Sequence of chain 13.C:
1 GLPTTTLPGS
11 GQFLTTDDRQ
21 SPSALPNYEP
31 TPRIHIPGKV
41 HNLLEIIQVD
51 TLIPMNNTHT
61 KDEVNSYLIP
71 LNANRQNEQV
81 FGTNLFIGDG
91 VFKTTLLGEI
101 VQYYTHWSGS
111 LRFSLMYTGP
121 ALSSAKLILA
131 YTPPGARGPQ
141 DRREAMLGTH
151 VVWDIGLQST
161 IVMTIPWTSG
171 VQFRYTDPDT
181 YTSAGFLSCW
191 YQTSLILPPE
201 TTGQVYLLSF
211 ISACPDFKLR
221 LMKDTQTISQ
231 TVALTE

Binding-site contacts:
Ligand atom C3B contacts residue TYR197 of chain 13.A at 3.3 Å (hydrophobic).
Ligand atom C3 contacts residue PRO174 of chain 13.A at 3.7 Å (hydrophobic).
Ligand atom N2 contacts residue PHE186 of chain 13.A at 4.0 Å.
Ligand atom C5C contacts residue TYR128 of chain 13.A at 3.7 Å (hydrophobic).
Ligand atom C4 contacts residue PHE186 of chain 13.A at 3.7 Å (hydrophobic).
Ligand atom C3 contacts residue PHE186 of chain 13.A at 3.9 Å (hydrophobic).
Ligand atom CL1 contacts residue ASN105 of chain 13.A at 3.3 Å.
Ligand atom O1B contacts residue MET221 of chain 13.A at 3.8 Å.
Ligand atom CM1 contacts residue CYS199 of chain 13.A at 3.8 Å (hydrophobic).
Ligand atom CL1 contacts residue MET221 of chain 13.A at 3.8 Å.
Ligand atom C4B contacts residue LEU106 of chain 13.A at 3.7 Å (hydrophobic).
Ligand atom C31 contacts residue SER175 of chain 13.A at 3.5 Å.
Ligand atom C2C contacts residue VAL188 of chain 13.A at 2.8 Å (hydrophobic).
Ligand atom C4A contacts residue ASN198 of chain 13.A at 3.9 Å.
Ligand atom C5A contacts residue VAL122 of chain 13.A at 3.9 Å (hydrophobic).
Ligand atom C5C contacts residue ILE104 of chain 13.A at 4.0 Å (hydrophobic).
Ligand atom C31 contacts residue VAL176 of chain 13.A at 3.3 Å (hydrophobic).
Ligand atom N2 contacts residue PRO174 of chain 13.A at 3.7 Å.
Ligand atom C5 contacts residue PHE186 of chain 13.A at 3.7 Å (hydrophobic).
Ligand atom C31 contacts residue PRO174 of chain 13.A at 3.3 Å (hydrophobic).
Ligand atom C1C contacts residue TYR152 of chain 13.A at 3.9 Å (hydrophobic).
Ligand atom C4 contacts residue TYR152 of chain 13.A at 3.7 Å (hydrophobic).
Ligand atom O1A contacts residue VAL122 of chain 13.A at 4.0 Å.
Ligand atom C2B contacts residue TYR197 of chain 13.A at 3.3 Å (hydrophobic).
Ligand atom C7C contacts residue TYR128 of chain 13.A at 3.5 Å (hydrophobic).
Ligand atom C6C contacts residue VAL191 of chain 13.A at 3.3 Å (hydrophobic).
Ligand atom O1 contacts residue TYR152 of chain 13.A at 3.9 Å.
Ligand atom C3C contacts residue VAL188 of chain 13.A at 3.3 Å (hydrophobic).
Ligand atom O1 contacts residue ALA24 of chain 13.C at 3.4 Å.
Ligand atom O1 contacts residue PHE186 of chain 13.A at 3.8 Å.
Ligand atom C4C contacts residue TYR152 of chain 13.A at 3.9 Å (hydrophobic).
Ligand atom N2 contacts residue ALA24 of chain 13.C at 3.1 Å.
Ligand atom N3A contacts residue ASN219 of chain 13.A at 3.4 Å (h-bond).
Ligand atom C31 contacts residue ALA150 of chain 13.A at 3.5 Å (hydrophobic).
Ligand atom C3B contacts residue LEU106 of chain 13.A at 3.8 Å (hydrophobic).
Ligand atom C5 contacts residue TYR152 of chain 13.A at 3.6 Å (hydrophobic).
Ligand atom CL1 contacts residue ILE104 of chain 13.A at 3.6 Å.
Ligand atom C3C contacts residue TYR128 of chain 13.A at 3.6 Å (hydrophobic).
Ligand atom O1 contacts residue VAL188 of chain 13.A at 3.8 Å.
Ligand atom C5A contacts residue CYS199 of chain 13.A at 3.9 Å (hydrophobic).

This protein binds this small molecule.
Small molecule (SMILES): Cc1cc(CCCCCCCOc2ccc(C3=N[C@@H](C)CO3)cc2Cl)on1

Sequence of chain 13.A:
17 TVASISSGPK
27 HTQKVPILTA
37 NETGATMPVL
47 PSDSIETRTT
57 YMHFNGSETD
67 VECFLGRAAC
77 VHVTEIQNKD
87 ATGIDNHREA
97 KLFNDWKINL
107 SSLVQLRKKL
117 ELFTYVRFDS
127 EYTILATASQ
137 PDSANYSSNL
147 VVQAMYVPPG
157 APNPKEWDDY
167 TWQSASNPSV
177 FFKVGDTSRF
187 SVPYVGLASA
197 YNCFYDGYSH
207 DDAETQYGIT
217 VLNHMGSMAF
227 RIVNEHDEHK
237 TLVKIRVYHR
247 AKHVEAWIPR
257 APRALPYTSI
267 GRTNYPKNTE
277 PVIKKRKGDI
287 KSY

Sequence of chain 14.C:
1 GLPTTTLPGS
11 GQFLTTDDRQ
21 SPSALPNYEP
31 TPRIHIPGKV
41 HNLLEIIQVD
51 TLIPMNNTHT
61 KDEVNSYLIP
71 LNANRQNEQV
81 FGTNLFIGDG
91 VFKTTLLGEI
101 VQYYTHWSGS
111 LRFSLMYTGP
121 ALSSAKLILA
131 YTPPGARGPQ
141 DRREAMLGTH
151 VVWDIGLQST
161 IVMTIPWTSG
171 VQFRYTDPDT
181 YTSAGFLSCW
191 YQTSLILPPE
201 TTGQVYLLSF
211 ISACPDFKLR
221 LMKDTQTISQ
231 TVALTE